Binding-site contacts:
Ligand atom C1 contacts residue ASN284 of chain 1.C at 1.4 Å.
Ligand atom C3 contacts residue ASN284 of chain 1.C at 3.8 Å.
Ligand atom O7 contacts residue GLU283 of chain 1.C at 2.8 Å (salt-bridge).
Ligand atom C8 contacts residue ASN282 of chain 1.C at 3.3 Å.
Ligand atom C5 contacts residue ASN284 of chain 1.C at 3.7 Å.
Ligand atom N2 contacts residue ASN282 of chain 1.C at 3.9 Å.
Ligand atom C7 contacts residue ASN284 of chain 1.C at 3.5 Å.
Ligand atom C7 contacts residue ASN282 of chain 1.C at 3.6 Å.
Ligand atom O6 contacts residue LYS560 of chain 1.B at 4.5 Å.
Ligand atom C6 contacts residue ASN284 of chain 1.C at 4.5 Å.
Ligand atom O5 contacts residue GLU283 of chain 1.C at 4.1 Å.
Ligand atom C7 contacts residue GLU283 of chain 1.C at 4.0 Å.
Ligand atom C4 contacts residue ASN284 of chain 1.C at 4.2 Å.
Ligand atom O5 contacts residue ASN284 of chain 1.C at 2.4 Å (h-bond).
Ligand atom O7 contacts residue ASN282 of chain 1.C at 4.3 Å.
Ligand atom C2 contacts residue ASN284 of chain 1.C at 2.5 Å.
Ligand atom C1 contacts residue GLU283 of chain 1.C at 3.6 Å.
Ligand atom O7 contacts residue ASN284 of chain 1.C at 3.8 Å.
Ligand atom N2 contacts residue ASN284 of chain 1.C at 2.9 Å (h-bond).
Ligand atom C2 contacts residue GLU283 of chain 1.C at 4.4 Å.
Ligand atom C5 contacts residue GLU283 of chain 1.C at 4.0 Å.
Ligand atom C3 contacts residue GLU283 of chain 1.C at 4.2 Å.

Sequence of chain 1.B:
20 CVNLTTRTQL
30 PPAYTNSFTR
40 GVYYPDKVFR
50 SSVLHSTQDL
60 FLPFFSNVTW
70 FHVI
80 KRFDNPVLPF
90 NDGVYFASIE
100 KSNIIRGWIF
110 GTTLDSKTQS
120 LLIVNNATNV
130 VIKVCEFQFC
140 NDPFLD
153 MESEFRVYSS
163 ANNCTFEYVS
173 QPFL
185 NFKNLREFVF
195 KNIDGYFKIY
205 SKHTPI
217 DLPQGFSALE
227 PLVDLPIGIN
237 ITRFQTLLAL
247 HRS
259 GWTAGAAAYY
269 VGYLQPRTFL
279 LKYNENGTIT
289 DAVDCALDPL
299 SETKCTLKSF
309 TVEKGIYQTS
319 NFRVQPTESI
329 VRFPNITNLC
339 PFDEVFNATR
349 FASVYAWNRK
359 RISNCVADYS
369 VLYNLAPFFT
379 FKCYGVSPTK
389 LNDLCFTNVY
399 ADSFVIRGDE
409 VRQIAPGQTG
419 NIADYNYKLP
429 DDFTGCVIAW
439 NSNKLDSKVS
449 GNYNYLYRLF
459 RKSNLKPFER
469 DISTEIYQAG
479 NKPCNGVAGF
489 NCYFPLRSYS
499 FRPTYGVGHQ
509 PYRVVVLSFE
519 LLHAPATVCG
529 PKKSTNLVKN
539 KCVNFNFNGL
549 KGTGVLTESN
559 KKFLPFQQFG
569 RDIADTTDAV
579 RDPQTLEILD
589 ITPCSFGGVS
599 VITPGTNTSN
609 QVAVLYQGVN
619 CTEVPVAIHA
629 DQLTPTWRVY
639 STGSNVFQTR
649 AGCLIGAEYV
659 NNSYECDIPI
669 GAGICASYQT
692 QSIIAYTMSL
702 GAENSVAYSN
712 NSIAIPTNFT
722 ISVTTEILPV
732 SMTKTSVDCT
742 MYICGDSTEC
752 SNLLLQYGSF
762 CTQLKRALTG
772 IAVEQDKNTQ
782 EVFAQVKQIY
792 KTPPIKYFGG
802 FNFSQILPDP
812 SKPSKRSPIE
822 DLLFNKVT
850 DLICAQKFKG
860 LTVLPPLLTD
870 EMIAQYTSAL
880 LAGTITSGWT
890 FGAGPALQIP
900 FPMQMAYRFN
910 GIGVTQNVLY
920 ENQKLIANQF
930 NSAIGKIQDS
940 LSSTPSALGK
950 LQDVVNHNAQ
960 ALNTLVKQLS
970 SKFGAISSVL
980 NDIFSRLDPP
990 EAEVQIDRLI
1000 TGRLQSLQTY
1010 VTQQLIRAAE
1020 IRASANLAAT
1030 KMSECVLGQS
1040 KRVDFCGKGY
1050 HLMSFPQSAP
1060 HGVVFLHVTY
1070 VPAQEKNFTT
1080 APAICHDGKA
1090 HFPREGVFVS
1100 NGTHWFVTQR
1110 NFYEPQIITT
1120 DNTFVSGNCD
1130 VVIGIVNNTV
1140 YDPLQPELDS

A protein and the small-molecule ligand that binds it are described below.
Small molecule (SMILES): CC(=O)N[C@H]1[C@H](O[C@H]2[C@H](O)[C@@H](NC(C)=O)CO[C@@H]2CO)O[C@H](CO)[C@@H](O)[C@@H]1O

Sequence of chain 1.C:
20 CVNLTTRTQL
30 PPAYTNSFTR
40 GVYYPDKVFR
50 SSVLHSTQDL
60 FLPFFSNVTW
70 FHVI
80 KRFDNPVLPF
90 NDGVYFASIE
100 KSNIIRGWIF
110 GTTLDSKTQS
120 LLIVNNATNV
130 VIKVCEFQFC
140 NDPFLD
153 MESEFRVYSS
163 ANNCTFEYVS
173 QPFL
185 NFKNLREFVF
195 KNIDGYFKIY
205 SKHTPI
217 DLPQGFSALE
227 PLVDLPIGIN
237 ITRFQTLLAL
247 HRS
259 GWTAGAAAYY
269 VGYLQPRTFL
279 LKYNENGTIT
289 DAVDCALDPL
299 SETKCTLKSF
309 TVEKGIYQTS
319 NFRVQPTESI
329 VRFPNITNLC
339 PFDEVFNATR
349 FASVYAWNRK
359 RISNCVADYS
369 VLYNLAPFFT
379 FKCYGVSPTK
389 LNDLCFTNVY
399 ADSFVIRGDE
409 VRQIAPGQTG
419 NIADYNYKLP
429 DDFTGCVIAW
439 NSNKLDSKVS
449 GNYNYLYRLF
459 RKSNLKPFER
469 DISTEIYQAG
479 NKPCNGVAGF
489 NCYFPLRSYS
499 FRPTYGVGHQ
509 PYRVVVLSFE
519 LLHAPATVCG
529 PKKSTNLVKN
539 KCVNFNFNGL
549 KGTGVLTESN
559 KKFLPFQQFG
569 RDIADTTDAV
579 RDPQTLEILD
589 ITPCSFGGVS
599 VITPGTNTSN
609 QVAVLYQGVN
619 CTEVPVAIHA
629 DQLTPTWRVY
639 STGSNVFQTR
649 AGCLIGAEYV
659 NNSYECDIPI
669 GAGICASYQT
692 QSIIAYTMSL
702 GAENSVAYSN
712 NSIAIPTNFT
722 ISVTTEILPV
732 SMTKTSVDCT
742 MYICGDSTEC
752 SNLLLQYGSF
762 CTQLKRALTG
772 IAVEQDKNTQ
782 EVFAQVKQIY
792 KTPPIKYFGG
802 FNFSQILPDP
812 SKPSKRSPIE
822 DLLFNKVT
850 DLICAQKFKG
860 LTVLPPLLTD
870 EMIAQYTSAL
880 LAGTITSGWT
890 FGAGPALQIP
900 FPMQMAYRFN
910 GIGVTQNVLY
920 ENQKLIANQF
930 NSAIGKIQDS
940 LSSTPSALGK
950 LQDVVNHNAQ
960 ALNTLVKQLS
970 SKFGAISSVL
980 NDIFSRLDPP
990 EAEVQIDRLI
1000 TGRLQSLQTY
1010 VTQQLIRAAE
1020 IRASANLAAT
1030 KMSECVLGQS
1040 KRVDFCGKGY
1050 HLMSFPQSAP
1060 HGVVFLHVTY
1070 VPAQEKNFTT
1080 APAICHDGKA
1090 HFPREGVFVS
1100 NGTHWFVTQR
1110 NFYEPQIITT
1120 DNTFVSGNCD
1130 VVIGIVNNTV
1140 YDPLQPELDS